Binding-site contacts:
Ligand atom O2 contacts residue GLU206 of chain 1.B at 3.0 Å (salt-bridge).
Ligand atom O3 contacts residue GLN18 of chain 1.B at 2.6 Å (h-bond).
Ligand atom C3 contacts residue TRP433 of chain 1.B at 4.0 Å (hydrophobic).
Ligand atom C4 contacts residue GLN18 of chain 1.B at 4.1 Å.
Ligand atom C4 contacts residue TRP425 of chain 1.B at 4.0 Å (hydrophobic).
Ligand atom O6 contacts residue TRP361 of chain 1.B at 3.4 Å.
Ligand atom C5 contacts residue GLU387 of chain 1.B at 3.3 Å.
Ligand atom C6 contacts residue TRP361 of chain 1.B at 4.0 Å (hydrophobic).
Ligand atom O6 contacts residue GLU432 of chain 1.B at 2.5 Å (salt-bridge).
Ligand atom BR5 contacts residue TRP361 of chain 1.B at 4.0 Å.
Ligand atom C6 contacts residue GLU432 of chain 1.B at 3.2 Å.
Ligand atom C2 contacts residue GLU206 of chain 1.B at 3.5 Å.
Ligand atom O3 contacts residue HIS150 of chain 1.B at 2.9 Å (h-bond).
Ligand atom C6 contacts residue PHE441 of chain 1.B at 3.5 Å (hydrophobic).
Ligand atom C3 contacts residue HIS150 of chain 1.B at 3.9 Å.
Ligand atom O6 contacts residue PHE441 of chain 1.B at 4.1 Å.
Ligand atom O2 contacts residue HIS150 of chain 1.B at 3.3 Å (h-bond).
Ligand atom C4 contacts residue TRP433 of chain 1.B at 3.8 Å (hydrophobic).
Ligand atom O4 contacts residue TRP425 of chain 1.B at 3.2 Å (h-bond).
Ligand atom O3 contacts residue TRP433 of chain 1.B at 3.0 Å (h-bond).
Ligand atom C1 contacts residue GLU387 of chain 1.B at 1.5 Å.
Ligand atom C3 contacts residue GLN18 of chain 1.B at 3.7 Å.
Ligand atom O4 contacts residue TRP433 of chain 1.B at 3.7 Å.
Ligand atom O3 contacts residue TRP425 of chain 1.B at 3.7 Å.
Ligand atom BR5 contacts residue GLU387 of chain 1.B at 3.2 Å.
Ligand atom O4 contacts residue GLU432 of chain 1.B at 2.7 Å (salt-bridge).
Ligand atom C3 contacts residue TRP425 of chain 1.B at 3.6 Å (hydrophobic).
Ligand atom O6 contacts residue PHE359 of chain 1.B at 3.9 Å.
Ligand atom C5A contacts residue GLU387 of chain 1.B at 2.4 Å.
Ligand atom C5 contacts residue GLU432 of chain 1.B at 4.0 Å.
Ligand atom O2 contacts residue ASN205 of chain 1.B at 3.2 Å (h-bond).
Ligand atom C1 contacts residue GLU206 of chain 1.B at 3.2 Å.
Ligand atom O4 contacts residue GLN18 of chain 1.B at 3.0 Å (h-bond).
Ligand atom C4 contacts residue GLU432 of chain 1.B at 3.7 Å.
Ligand atom BR5 contacts residue TYR322 of chain 1.B at 3.4 Å.
Ligand atom C3 contacts residue GLU387 of chain 1.B at 3.0 Å.
Ligand atom C2 contacts residue GLU387 of chain 1.B at 2.4 Å.
Ligand atom C4 contacts residue GLU387 of chain 1.B at 3.7 Å.
Ligand atom C5 contacts residue TRP425 of chain 1.B at 4.0 Å (hydrophobic).
Ligand atom O2 contacts residue GLU387 of chain 1.B at 2.7 Å (salt-bridge).

This protein binds this small molecule.
Small molecule (SMILES): OCC1=C(Br)[C@H](O)[C@H](O)[C@@H](O)[C@@H]1O

Sequence of chain 1.B:
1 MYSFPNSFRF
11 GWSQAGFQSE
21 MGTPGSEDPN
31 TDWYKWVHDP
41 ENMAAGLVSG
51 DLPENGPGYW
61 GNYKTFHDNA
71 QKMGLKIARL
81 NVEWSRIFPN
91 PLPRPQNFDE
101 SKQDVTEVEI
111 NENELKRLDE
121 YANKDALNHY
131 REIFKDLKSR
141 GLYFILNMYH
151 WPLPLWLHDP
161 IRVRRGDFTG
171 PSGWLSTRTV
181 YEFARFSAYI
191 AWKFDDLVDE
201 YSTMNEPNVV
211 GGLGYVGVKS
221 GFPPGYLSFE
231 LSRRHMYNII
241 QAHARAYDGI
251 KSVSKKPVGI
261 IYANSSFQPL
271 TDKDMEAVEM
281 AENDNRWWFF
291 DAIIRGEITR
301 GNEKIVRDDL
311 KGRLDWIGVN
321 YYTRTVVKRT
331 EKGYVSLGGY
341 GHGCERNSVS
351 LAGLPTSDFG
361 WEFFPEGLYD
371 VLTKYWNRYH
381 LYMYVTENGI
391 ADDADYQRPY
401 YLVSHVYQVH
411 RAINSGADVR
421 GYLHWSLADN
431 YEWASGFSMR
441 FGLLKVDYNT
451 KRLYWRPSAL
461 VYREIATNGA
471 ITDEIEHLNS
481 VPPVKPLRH